This small molecule binds to this protein.
Small molecule (SMILES): Cc1ccccc1-c1c(N)c(C(=O)c2ccc(F)cc2F)cc[n+]1[O-]

Sequence of chain 1.A:
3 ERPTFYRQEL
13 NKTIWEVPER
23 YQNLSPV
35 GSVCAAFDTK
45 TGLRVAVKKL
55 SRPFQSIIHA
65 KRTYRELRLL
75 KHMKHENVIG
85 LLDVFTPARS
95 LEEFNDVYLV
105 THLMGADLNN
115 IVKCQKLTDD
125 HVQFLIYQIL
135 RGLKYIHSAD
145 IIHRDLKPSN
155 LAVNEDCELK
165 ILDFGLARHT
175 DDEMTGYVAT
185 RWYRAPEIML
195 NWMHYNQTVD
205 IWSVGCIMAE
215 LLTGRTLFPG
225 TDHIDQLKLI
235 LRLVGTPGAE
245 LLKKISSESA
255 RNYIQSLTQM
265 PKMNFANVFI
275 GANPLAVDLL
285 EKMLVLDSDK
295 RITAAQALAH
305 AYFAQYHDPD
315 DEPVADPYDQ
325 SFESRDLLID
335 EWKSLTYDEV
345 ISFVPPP

Binding-site contacts:
Ligand atom N14 contacts residue ALA50 of chain 1.A at 4.0 Å.
Ligand atom C21 contacts residue ALA110 of chain 1.A at 3.5 Å (hydrophobic).
Ligand atom F7 contacts residue LEU74 of chain 1.A at 3.5 Å.
Ligand atom C19 contacts residue VAL29 of chain 1.A at 3.6 Å (hydrophobic).
Ligand atom C22 contacts residue ALA110 of chain 1.A at 3.9 Å (hydrophobic).
Ligand atom O10 contacts residue VAL37 of chain 1.A at 4.0 Å.
Ligand atom C2 contacts residue LYS52 of chain 1.A at 3.7 Å.
Ligand atom N14 contacts residue MET108 of chain 1.A at 3.8 Å.
Ligand atom F8 contacts residue VAL37 of chain 1.A at 3.6 Å.
Ligand atom C25 contacts residue ALA156 of chain 1.A at 4.0 Å (hydrophobic).
Ligand atom C20 contacts residue GLY109 of chain 1.A at 3.1 Å.
Ligand atom C2 contacts residue ALA50 of chain 1.A at 4.0 Å (hydrophobic).
Ligand atom F7 contacts residue LEU103 of chain 1.A at 3.1 Å.
Ligand atom C1 contacts residue LEU103 of chain 1.A at 4.0 Å (hydrophobic).
Ligand atom C6 contacts residue ILE83 of chain 1.A at 4.0 Å (hydrophobic).
Ligand atom C19 contacts residue GLY109 of chain 1.A at 3.7 Å.
Ligand atom C25 contacts residue ALA110 of chain 1.A at 3.5 Å (hydrophobic).
Ligand atom O23 contacts residue GLY109 of chain 1.A at 2.8 Å (h-bond).
Ligand atom C3 contacts residue LYS52 of chain 1.A at 3.8 Å.
Ligand atom C18 contacts residue VAL29 of chain 1.A at 3.6 Å (hydrophobic).
Ligand atom F7 contacts residue LEU85 of chain 1.A at 3.9 Å.
Ligand atom C1 contacts residue THR105 of chain 1.A at 3.9 Å.
Ligand atom C16 contacts residue ALA50 of chain 1.A at 3.6 Å (hydrophobic).
Ligand atom C2 contacts residue THR105 of chain 1.A at 3.6 Å.
Ligand atom C3 contacts residue THR105 of chain 1.A at 3.8 Å.
Ligand atom F8 contacts residue ALA50 of chain 1.A at 3.3 Å.
Ligand atom C21 contacts residue GLY109 of chain 1.A at 3.6 Å.
Ligand atom O23 contacts residue LEU107 of chain 1.A at 3.6 Å.
Ligand atom C2 contacts residue LEU103 of chain 1.A at 3.7 Å (hydrophobic).
Ligand atom O23 contacts residue HIS106 of chain 1.A at 4.0 Å.
Ligand atom C15 contacts residue THR105 of chain 1.A at 4.0 Å.
Ligand atom O23 contacts residue MET108 of chain 1.A at 2.6 Å (h-bond).
Ligand atom C16 contacts residue THR105 of chain 1.A at 3.6 Å.
Ligand atom F7 contacts residue VAL104 of chain 1.A at 4.1 Å.
Ligand atom F8 contacts residue LYS52 of chain 1.A at 3.7 Å.
Ligand atom C20 contacts residue ALA110 of chain 1.A at 3.8 Å (hydrophobic).
Ligand atom F8 contacts residue VAL51 of chain 1.A at 4.0 Å.
Ligand atom C25 contacts residue LEU166 of chain 1.A at 3.9 Å (hydrophobic).
Ligand atom C15 contacts residue ALA50 of chain 1.A at 3.5 Å (hydrophobic).
Ligand atom C15 contacts residue HIS106 of chain 1.A at 3.4 Å.